A protein and the small-molecule ligand that binds it are described below.
Small molecule (SMILES): NC(=O)OC[C@@H]1N=C(N)N2CCC(O)(O)[C@@]23N=C(N)N[C@@H]13

Binding-site contacts:
Ligand atom N08 contacts residue TYR815 of chain 1.A at 3.0 Å (h-bond).
Ligand atom N08 contacts residue PHE804 of chain 1.A at 4.1 Å.
Ligand atom N06 contacts residue PHE804 of chain 1.A at 3.6 Å.
Ligand atom N08 contacts residue PRO746 of chain 1.A at 4.1 Å.
Ligand atom N09 contacts residue ASP814 of chain 1.A at 3.5 Å (salt-bridge).
Ligand atom C04 contacts residue PHE581 of chain 1.A at 3.6 Å (hydrophobic).
Ligand atom C12 contacts residue PHE804 of chain 1.A at 3.7 Å (hydrophobic).
Ligand atom C04 contacts residue GLU560 of chain 1.A at 4.0 Å.
Ligand atom C05 contacts residue ASP805 of chain 1.A at 4.1 Å.
Ligand atom N15 contacts residue GLN807 of chain 1.A at 3.9 Å.
Ligand atom N21 contacts residue PHE581 of chain 1.A at 3.9 Å.
Ligand atom C07 contacts residue PHE804 of chain 1.A at 3.9 Å (hydrophobic).
Ligand atom C12 contacts residue ASP814 of chain 1.A at 3.5 Å.
Ligand atom C14 contacts residue ASP805 of chain 1.A at 4.0 Å.
Ligand atom C20 contacts residue TYR815 of chain 1.A at 3.5 Å (hydrophobic).
Ligand atom C07 contacts residue TYR815 of chain 1.A at 3.8 Å (hydrophobic).
Ligand atom C12 contacts residue ASP805 of chain 1.A at 3.5 Å.
Ligand atom C02 contacts residue PHE581 of chain 1.A at 3.4 Å (hydrophobic).
Ligand atom C07 contacts residue PRO747 of chain 1.A at 4.1 Å (hydrophobic).
Ligand atom C10 contacts residue ASP814 of chain 1.A at 3.7 Å.
Ligand atom C19 contacts residue GLY817 of chain 1.A at 3.8 Å.
Ligand atom N15 contacts residue PHE804 of chain 1.A at 3.6 Å.
Ligand atom O03 contacts residue PHE581 of chain 1.A at 3.3 Å.
Ligand atom C05 contacts residue GLU560 of chain 1.A at 3.5 Å.
Ligand atom C19 contacts residue ASP814 of chain 1.A at 3.5 Å.
Ligand atom C07 contacts residue ASP814 of chain 1.A at 4.1 Å.
Ligand atom C20 contacts residue GLY817 of chain 1.A at 3.9 Å.
Ligand atom N08 contacts residue GLU560 of chain 1.A at 2.9 Å (salt-bridge).
Ligand atom O01 contacts residue PHE581 of chain 1.A at 3.4 Å.
Ligand atom N11 contacts residue PHE804 of chain 1.A at 3.9 Å.
Ligand atom N15 contacts residue ASP814 of chain 1.A at 2.8 Å (salt-bridge).
Ligand atom C16 contacts residue ASP814 of chain 1.A at 4.2 Å.
Ligand atom N15 contacts residue ASP805 of chain 1.A at 2.6 Å (salt-bridge).
Ligand atom N11 contacts residue ASP814 of chain 1.A at 2.9 Å (salt-bridge).
Ligand atom N09 contacts residue TYR815 of chain 1.A at 3.9 Å.
Ligand atom N13 contacts residue ASP805 of chain 1.A at 2.8 Å (salt-bridge).
Ligand atom N08 contacts residue PRO747 of chain 1.A at 3.4 Å.
Ligand atom C07 contacts residue GLU560 of chain 1.A at 3.6 Å.
Ligand atom N06 contacts residue GLU560 of chain 1.A at 2.6 Å (salt-bridge).
Ligand atom C20 contacts residue ASP814 of chain 1.A at 3.5 Å.

Sequence of chain 1.A:
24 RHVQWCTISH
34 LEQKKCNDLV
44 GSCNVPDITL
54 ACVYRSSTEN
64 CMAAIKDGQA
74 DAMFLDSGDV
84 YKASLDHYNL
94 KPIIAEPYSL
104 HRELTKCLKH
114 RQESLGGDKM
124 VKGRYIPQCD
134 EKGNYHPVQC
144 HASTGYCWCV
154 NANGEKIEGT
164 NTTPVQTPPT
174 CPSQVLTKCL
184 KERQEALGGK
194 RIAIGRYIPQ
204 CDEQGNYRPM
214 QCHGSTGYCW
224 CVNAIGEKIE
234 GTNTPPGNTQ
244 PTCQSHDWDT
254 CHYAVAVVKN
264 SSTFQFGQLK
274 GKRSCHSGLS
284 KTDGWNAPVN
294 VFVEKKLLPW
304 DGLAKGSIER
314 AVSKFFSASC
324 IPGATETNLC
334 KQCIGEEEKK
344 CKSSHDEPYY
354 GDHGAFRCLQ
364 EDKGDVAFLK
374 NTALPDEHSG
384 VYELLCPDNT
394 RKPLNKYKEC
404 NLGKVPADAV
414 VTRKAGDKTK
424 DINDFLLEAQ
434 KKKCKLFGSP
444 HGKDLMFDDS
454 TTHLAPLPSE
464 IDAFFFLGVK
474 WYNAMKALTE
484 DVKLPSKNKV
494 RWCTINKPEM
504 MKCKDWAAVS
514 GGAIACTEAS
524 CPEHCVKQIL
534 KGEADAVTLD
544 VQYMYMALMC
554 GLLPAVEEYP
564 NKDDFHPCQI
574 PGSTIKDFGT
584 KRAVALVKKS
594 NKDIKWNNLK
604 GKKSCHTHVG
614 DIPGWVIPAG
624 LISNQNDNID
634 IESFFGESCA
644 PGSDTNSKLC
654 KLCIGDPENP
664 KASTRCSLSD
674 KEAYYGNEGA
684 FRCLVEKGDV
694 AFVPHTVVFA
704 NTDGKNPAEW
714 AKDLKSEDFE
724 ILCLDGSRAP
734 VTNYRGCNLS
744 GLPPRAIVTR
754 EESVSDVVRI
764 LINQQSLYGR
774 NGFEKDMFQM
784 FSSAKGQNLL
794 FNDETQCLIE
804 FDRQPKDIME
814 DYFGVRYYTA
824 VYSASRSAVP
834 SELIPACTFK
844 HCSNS